Sequence of chain 1.A:
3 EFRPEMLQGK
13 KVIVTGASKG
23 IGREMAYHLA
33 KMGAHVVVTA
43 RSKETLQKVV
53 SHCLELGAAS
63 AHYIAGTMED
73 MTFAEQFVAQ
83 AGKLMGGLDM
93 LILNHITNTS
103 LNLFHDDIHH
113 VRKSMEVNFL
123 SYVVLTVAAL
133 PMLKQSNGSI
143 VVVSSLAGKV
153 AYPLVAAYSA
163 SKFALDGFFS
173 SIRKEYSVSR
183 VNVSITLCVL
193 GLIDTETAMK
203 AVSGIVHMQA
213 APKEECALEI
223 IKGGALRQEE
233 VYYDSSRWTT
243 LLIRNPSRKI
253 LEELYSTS

The protein below binds the small molecule below.
Small molecule (SMILES): CCc1nc([C@H]2CCCO2)c(C(=O)NC2[C@@H]3CC4C[C@H]2CC(O)(C4)C3)s1

Binding-site contacts:
Ligand atom C14 contacts residue ALA203 of chain 1.A at 4.0 Å (hydrophobic).
Ligand atom C25 contacts residue VAL204 of chain 1.A at 4.1 Å (hydrophobic).
Ligand atom C12 contacts residue ALA200 of chain 1.A at 3.9 Å (hydrophobic).
Ligand atom S7 contacts residue GLY193 of chain 1.A at 3.9 Å.
Ligand atom C23 contacts residue TYR154 of chain 1.A at 4.0 Å (hydrophobic).
Ligand atom O9 contacts residue NAP1 of chain 1.E at 3.2 Å.
Ligand atom O21 contacts residue ILE98 of chain 1.A at 3.8 Å.
Ligand atom C19 contacts residue THR101 of chain 1.A at 4.0 Å.
Ligand atom O21 contacts residue THR199 of chain 1.A at 3.5 Å.
Ligand atom C15 contacts residue VAL157 of chain 1.A at 3.8 Å (hydrophobic).
Ligand atom C12 contacts residue NAP1 of chain 1.E at 3.6 Å.
Ligand atom C16 contacts residue TYR160 of chain 1.A at 3.5 Å (hydrophobic).
Ligand atom C8 contacts residue SER147 of chain 1.A at 3.5 Å.
Ligand atom C1 contacts residue LEU148 of chain 1.A at 4.0 Å (hydrophobic).
Ligand atom O9 contacts residue TYR160 of chain 1.A at 2.7 Å (h-bond).
Ligand atom S7 contacts residue LEU194 of chain 1.A at 3.9 Å.
Ligand atom C8 contacts residue TYR160 of chain 1.A at 3.8 Å (hydrophobic).
Ligand atom C17 contacts residue THR101 of chain 1.A at 3.7 Å.
Ligand atom C25 contacts residue LEU103 of chain 1.A at 3.7 Å (hydrophobic).
Ligand atom C15 contacts residue LEU103 of chain 1.A at 3.9 Å (hydrophobic).
Ligand atom C25 contacts residue VAL208 of chain 1.A at 3.9 Å (hydrophobic).
Ligand atom O26 contacts residue LEU103 of chain 1.A at 3.9 Å.
Ligand atom C17 contacts residue TYR160 of chain 1.A at 3.6 Å (hydrophobic).
Ligand atom C2 contacts residue TYR154 of chain 1.A at 3.5 Å (hydrophobic).
Ligand atom S7 contacts residue LEU192 of chain 1.A at 3.8 Å.
Ligand atom C20 contacts residue ALA200 of chain 1.A at 3.8 Å (hydrophobic).
Ligand atom S7 contacts residue SER147 of chain 1.A at 3.4 Å (h-bond).
Ligand atom C14 contacts residue LEU103 of chain 1.A at 3.9 Å (hydrophobic).
Ligand atom C8 contacts residue NAP1 of chain 1.E at 3.7 Å.
Ligand atom C23 contacts residue VAL157 of chain 1.A at 4.0 Å (hydrophobic).
Ligand atom C6 contacts residue SER147 of chain 1.A at 3.7 Å.
Ligand atom C20 contacts residue NAP1 of chain 1.E at 3.9 Å.
Ligand atom C22 contacts residue VAL157 of chain 1.A at 4.0 Å (hydrophobic).
Ligand atom C24 contacts residue TYR257 of chain 1.B at 3.9 Å (hydrophobic).
Ligand atom C2 contacts residue LEU148 of chain 1.A at 3.7 Å (hydrophobic).
Ligand atom O9 contacts residue SER147 of chain 1.A at 2.7 Å (h-bond).
Ligand atom C19 contacts residue ALA203 of chain 1.A at 3.7 Å (hydrophobic).
Ligand atom C11 contacts residue TYR160 of chain 1.A at 3.7 Å (hydrophobic).
Ligand atom C24 contacts residue VAL208 of chain 1.A at 4.0 Å (hydrophobic).
Ligand atom C1 contacts residue MET210 of chain 1.A at 3.9 Å (hydrophobic).

Sequence of chain 1.B:
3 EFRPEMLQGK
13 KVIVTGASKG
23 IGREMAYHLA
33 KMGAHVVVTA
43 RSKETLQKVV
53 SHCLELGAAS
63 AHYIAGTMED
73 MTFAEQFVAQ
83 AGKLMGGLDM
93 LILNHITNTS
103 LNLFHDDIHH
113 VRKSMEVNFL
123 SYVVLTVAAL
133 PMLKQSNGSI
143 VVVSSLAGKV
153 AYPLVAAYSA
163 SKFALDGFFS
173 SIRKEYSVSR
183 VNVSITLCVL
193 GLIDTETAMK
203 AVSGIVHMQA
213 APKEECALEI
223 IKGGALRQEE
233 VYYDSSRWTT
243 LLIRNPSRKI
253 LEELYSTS